The protein below binds the small molecule below.
Small molecule (SMILES): CC(=O)N[C@@H]1[C@@H](O)[C@H](O)[C@@H](CO)O[C@H]1O

Binding-site contacts:
Ligand atom C3 contacts residue ASN73 of chain 1.A at 3.8 Å.
Ligand atom C8 contacts residue ASN73 of chain 1.A at 4.0 Å.
Ligand atom C6 contacts residue LYS9 of chain 1.A at 3.6 Å.
Ligand atom C1 contacts residue ILE76 of chain 1.A at 4.2 Å (hydrophobic).
Ligand atom O5 contacts residue ILE76 of chain 1.A at 3.9 Å.
Ligand atom C1 contacts residue ASN73 of chain 1.A at 1.4 Å.
Ligand atom C7 contacts residue ASN73 of chain 1.A at 3.2 Å.
Ligand atom C4 contacts residue ASN73 of chain 1.A at 4.2 Å.
Ligand atom C2 contacts residue ASN73 of chain 1.A at 2.5 Å.
Ligand atom O5 contacts residue ASN73 of chain 1.A at 2.4 Å (h-bond).
Ligand atom O6 contacts residue LYS9 of chain 1.A at 2.5 Å (salt-bridge).
Ligand atom O7 contacts residue ASN73 of chain 1.A at 3.2 Å (h-bond).
Ligand atom C5 contacts residue ASN73 of chain 1.A at 3.7 Å.
Ligand atom N2 contacts residue ASN73 of chain 1.A at 2.9 Å (h-bond).

Sequence of chain 1.A:
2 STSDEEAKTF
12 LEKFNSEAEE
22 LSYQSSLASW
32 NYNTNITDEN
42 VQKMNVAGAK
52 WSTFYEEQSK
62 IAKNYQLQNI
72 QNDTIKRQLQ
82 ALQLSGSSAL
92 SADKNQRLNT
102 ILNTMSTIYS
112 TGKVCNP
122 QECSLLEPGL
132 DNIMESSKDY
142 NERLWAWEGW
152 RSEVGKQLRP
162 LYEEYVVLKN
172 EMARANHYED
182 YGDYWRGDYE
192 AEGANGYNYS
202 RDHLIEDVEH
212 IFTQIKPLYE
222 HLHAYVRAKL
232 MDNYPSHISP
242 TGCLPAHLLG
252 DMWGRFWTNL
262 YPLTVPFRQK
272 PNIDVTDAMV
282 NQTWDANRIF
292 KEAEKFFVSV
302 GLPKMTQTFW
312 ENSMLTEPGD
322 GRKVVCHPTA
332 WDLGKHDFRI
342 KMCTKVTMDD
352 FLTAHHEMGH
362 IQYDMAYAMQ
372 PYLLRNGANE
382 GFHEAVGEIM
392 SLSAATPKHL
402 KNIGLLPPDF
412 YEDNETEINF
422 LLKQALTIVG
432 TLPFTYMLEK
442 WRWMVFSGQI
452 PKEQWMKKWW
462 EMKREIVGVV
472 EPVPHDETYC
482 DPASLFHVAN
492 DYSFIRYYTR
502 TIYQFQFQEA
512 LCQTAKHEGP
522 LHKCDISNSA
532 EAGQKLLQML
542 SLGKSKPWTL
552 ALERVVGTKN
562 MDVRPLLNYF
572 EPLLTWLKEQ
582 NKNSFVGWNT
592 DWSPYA